Sequence of chain 1.B:
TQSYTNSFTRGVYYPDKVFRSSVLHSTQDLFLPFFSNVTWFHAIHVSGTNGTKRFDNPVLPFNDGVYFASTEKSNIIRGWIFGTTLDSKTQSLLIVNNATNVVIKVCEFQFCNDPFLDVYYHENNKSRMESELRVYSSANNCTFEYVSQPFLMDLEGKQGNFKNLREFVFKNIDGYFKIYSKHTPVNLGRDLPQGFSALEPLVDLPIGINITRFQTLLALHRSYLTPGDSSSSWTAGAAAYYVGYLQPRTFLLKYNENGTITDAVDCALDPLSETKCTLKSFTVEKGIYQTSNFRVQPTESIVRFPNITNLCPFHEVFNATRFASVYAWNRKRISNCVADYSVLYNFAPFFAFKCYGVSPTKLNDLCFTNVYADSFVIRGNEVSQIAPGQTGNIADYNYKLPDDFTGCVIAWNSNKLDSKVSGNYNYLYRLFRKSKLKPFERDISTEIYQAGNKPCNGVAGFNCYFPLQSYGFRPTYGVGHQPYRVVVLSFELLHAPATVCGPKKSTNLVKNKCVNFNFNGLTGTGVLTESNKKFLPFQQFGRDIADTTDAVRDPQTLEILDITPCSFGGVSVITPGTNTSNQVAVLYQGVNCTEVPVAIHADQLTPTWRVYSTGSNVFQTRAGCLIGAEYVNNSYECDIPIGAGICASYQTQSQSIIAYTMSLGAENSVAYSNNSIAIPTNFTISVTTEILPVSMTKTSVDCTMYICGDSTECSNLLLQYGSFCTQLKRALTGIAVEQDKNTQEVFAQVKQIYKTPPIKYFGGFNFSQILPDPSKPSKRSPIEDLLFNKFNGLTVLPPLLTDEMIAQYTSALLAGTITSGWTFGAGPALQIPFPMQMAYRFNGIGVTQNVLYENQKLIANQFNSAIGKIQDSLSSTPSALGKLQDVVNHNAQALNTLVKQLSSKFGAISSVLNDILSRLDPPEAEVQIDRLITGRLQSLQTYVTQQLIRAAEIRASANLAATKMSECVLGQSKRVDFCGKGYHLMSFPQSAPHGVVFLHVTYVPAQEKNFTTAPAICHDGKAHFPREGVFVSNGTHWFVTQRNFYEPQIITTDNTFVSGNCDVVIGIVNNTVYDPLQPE

Binding-site contacts:
Ligand atom N2 contacts residue ASN600 of chain 1.B at 2.9 Å (h-bond).
Ligand atom C4 contacts residue ASN600 of chain 1.B at 4.2 Å.
Ligand atom O7 contacts residue ASN600 of chain 1.B at 3.8 Å.
Ligand atom C3 contacts residue ASN600 of chain 1.B at 3.8 Å.
Ligand atom C7 contacts residue ASN600 of chain 1.B at 3.5 Å.
Ligand atom C5 contacts residue ASN600 of chain 1.B at 3.7 Å.
Ligand atom O5 contacts residue ASN600 of chain 1.B at 2.4 Å (h-bond).
Ligand atom C1 contacts residue ASN600 of chain 1.B at 1.4 Å.
Ligand atom O6 contacts residue ASN600 of chain 1.B at 4.3 Å.
Ligand atom C2 contacts residue ASN600 of chain 1.B at 2.5 Å.

The protein below binds the small molecule below.
Small molecule (SMILES): CC(=O)N[C@@H]1[C@@H](O)[C@H](O)[C@@H](CO)O[C@H]1O